A small-molecule ligand and the protein it binds are described below.
Small molecule (SMILES): NCCCCCC(=O)O

Binding-site contacts:
Ligand atom O contacts residue TYR370 of chain 1.A at 3.2 Å (h-bond).
Ligand atom N contacts residue TYR215 of chain 1.A at 3.2 Å (h-bond).
Ligand atom C3 contacts residue TYR370 of chain 1.A at 4.1 Å (hydrophobic).
Ligand atom C5 contacts residue ILE345 of chain 1.A at 4.2 Å (hydrophobic).
Ligand atom C3 contacts residue TRP331 of chain 1.A at 3.6 Å (hydrophobic).
Ligand atom C4 contacts residue TRP331 of chain 1.A at 4.0 Å (hydrophobic).
Ligand atom OXT contacts residue TRP331 of chain 1.A at 3.8 Å.
Ligand atom C5 contacts residue TYR170 of chain 1.A at 3.7 Å (hydrophobic).
Ligand atom C2 contacts residue TYR370 of chain 1.A at 3.6 Å (hydrophobic).
Ligand atom C contacts residue TYR370 of chain 1.A at 3.6 Å (hydrophobic).
Ligand atom N contacts residue ACA1 of chain 1.F at 1.3 Å.
Ligand atom C6 contacts residue ALA112 of chain 1.A at 3.7 Å (hydrophobic).
Ligand atom OXT contacts residue TYR370 of chain 1.A at 4.1 Å.
Ligand atom C4 contacts residue ILE343 of chain 1.A at 3.8 Å (hydrophobic).
Ligand atom C6 contacts residue GLY344 of chain 1.A at 4.0 Å.
Ligand atom C2 contacts residue ILE343 of chain 1.A at 4.2 Å (hydrophobic).
Ligand atom C6 contacts residue ACA1 of chain 1.F at 2.5 Å.
Ligand atom C4 contacts residue TYR370 of chain 1.A at 4.1 Å (hydrophobic).
Ligand atom O contacts residue HIS375 of chain 1.A at 3.4 Å.
Ligand atom C2 contacts residue TRP331 of chain 1.A at 3.6 Å (hydrophobic).
Ligand atom C contacts residue TRP331 of chain 1.A at 4.0 Å (hydrophobic).
Ligand atom N contacts residue ILE345 of chain 1.A at 3.5 Å.
Ligand atom N contacts residue TYR170 of chain 1.A at 2.9 Å (h-bond).
Ligand atom O contacts residue PHE317 of chain 1.A at 3.6 Å.
Ligand atom C6 contacts residue ILE345 of chain 1.A at 3.8 Å (hydrophobic).
Ligand atom C6 contacts residue ILE343 of chain 1.A at 3.7 Å (hydrophobic).
Ligand atom C contacts residue PHE317 of chain 1.A at 4.3 Å (hydrophobic).
Ligand atom C6 contacts residue TYR170 of chain 1.A at 3.9 Å (hydrophobic).
Ligand atom N contacts residue ALA112 of chain 1.A at 3.5 Å.
Ligand atom OXT contacts residue ASP314 of chain 1.A at 4.5 Å.
Ligand atom C5 contacts residue ACA1 of chain 1.F at 3.7 Å.
Ligand atom C6 contacts residue TYR215 of chain 1.A at 3.4 Å (hydrophobic).
Ligand atom C5 contacts residue TYR215 of chain 1.A at 4.0 Å (hydrophobic).

Sequence of chain 1.A:
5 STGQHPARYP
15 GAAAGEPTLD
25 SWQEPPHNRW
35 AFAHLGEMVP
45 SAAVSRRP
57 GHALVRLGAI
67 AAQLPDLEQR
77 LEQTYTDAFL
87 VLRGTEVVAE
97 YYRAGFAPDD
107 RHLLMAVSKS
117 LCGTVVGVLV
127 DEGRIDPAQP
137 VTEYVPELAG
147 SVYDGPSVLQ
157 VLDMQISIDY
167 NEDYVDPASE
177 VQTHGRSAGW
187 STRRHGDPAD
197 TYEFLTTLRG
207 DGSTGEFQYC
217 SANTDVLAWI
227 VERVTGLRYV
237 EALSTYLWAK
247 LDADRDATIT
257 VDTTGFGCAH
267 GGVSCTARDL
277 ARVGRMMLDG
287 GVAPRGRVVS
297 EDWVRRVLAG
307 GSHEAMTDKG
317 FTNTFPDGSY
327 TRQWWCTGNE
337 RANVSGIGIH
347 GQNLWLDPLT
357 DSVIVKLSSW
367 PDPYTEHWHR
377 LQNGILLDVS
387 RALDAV